Binding-site contacts:
Ligand atom O07 contacts residue ILE97 of chain 1.B at 3.0 Å.
Ligand atom F02 contacts residue VAL220 of chain 1.B at 4.1 Å.
Ligand atom C18 contacts residue LEU104 of chain 1.B at 3.5 Å (hydrophobic).
Ligand atom C20 contacts residue LEU104 of chain 1.B at 4.0 Å (hydrophobic).
Ligand atom C14 contacts residue GLY107 of chain 1.B at 3.9 Å.
Ligand atom O08 contacts residue GLY107 of chain 1.B at 2.8 Å (h-bond).
Ligand atom O06 contacts residue PHE94 of chain 1.B at 2.4 Å.
Ligand atom C13 contacts residue GLY107 of chain 1.B at 3.7 Å.
Ligand atom C20 contacts residue GLY107 of chain 1.B at 3.5 Å.
Ligand atom C21 contacts residue PHE94 of chain 1.B at 3.4 Å (hydrophobic).
Ligand atom F02 contacts residue PHE94 of chain 1.B at 3.5 Å.
Ligand atom C13 contacts residue THR106 of chain 1.B at 3.8 Å.
Ligand atom F05 contacts residue VAL54 of chain 1.B at 3.5 Å.
Ligand atom C11 contacts residue VAL196 of chain 1.B at 3.9 Å (hydrophobic).
Ligand atom C13 contacts residue LEU104 of chain 1.B at 3.5 Å (hydrophobic).
Ligand atom O07 contacts residue LEU104 of chain 1.B at 3.9 Å.
Ligand atom O08 contacts residue THR106 of chain 1.B at 2.7 Å.
Ligand atom F03 contacts residue VAL220 of chain 1.B at 3.7 Å.
Ligand atom F04 contacts residue HIS230 of chain 1.B at 2.8 Å.
Ligand atom C10 contacts residue PHE94 of chain 1.B at 3.6 Å (hydrophobic).
Ligand atom C15 contacts residue PHE94 of chain 1.B at 3.2 Å (hydrophobic).
Ligand atom F05 contacts residue PHE90 of chain 1.B at 3.9 Å.
Ligand atom C16 contacts residue PHE90 of chain 1.B at 3.9 Å (hydrophobic).
Ligand atom C11 contacts residue HIS230 of chain 1.B at 3.5 Å.
Ligand atom C18 contacts residue GLY107 of chain 1.B at 3.0 Å.
Ligand atom C17 contacts residue PHE94 of chain 1.B at 3.3 Å (hydrophobic).
Ligand atom C14 contacts residue LEU104 of chain 1.B at 3.8 Å (hydrophobic).
Ligand atom O08 contacts residue LEU104 of chain 1.B at 3.2 Å.
Ligand atom O07 contacts residue PHE94 of chain 1.B at 3.9 Å.
Ligand atom F05 contacts residue ALA93 of chain 1.B at 3.5 Å.
Ligand atom F01 contacts residue PHE94 of chain 1.B at 2.7 Å.
Ligand atom O08 contacts residue VAL196 of chain 1.B at 3.5 Å.
Ligand atom C13 contacts residue VAL196 of chain 1.B at 3.7 Å (hydrophobic).
Ligand atom F01 contacts residue ALA93 of chain 1.B at 4.0 Å.
Ligand atom C12 contacts residue PHE94 of chain 1.B at 3.6 Å (hydrophobic).
Ligand atom F02 contacts residue VAL196 of chain 1.B at 3.9 Å.
Ligand atom O08 contacts residue HIS230 of chain 1.B at 4.0 Å.
Ligand atom F01 contacts residue VAL220 of chain 1.B at 4.1 Å.
Ligand atom F03 contacts residue PHE90 of chain 1.B at 2.9 Å.
Ligand atom C11 contacts residue LEU104 of chain 1.B at 3.4 Å (hydrophobic).

A protein and the small-molecule ligand that binds it are described below.
Small molecule (SMILES): COc1ccc2c(c1)O[C@@](O)(C(F)(F)C(F)(F)F)CC2=O

Sequence of chain 1.B:
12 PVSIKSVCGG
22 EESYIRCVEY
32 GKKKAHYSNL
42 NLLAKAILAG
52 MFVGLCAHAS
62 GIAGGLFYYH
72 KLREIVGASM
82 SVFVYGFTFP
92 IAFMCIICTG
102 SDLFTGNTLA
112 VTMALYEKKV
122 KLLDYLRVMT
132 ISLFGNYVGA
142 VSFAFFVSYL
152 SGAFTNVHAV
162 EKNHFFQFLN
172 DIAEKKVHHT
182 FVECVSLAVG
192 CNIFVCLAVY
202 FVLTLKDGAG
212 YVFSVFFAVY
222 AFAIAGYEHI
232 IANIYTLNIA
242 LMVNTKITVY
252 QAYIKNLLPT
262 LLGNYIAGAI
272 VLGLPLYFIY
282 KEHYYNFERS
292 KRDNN